Sequence of chain 1.A:
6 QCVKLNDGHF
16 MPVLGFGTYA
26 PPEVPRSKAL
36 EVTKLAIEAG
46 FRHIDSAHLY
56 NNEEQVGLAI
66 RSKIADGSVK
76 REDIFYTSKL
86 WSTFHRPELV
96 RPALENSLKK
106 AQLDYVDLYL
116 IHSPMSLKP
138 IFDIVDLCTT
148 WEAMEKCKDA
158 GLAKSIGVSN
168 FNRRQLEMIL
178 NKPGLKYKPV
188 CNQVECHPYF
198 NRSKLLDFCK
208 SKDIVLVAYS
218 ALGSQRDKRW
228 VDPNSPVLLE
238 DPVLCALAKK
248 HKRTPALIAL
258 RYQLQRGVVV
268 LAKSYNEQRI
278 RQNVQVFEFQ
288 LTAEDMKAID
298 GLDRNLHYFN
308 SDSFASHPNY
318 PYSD

Binding-site contacts:
Ligand atom C8 contacts residue NAP1 of chain 1.B at 3.5 Å.
Ligand atom C11 contacts residue ASN167 of chain 1.A at 3.9 Å.
Ligand atom C5 contacts residue TYR319 of chain 1.A at 3.6 Å (hydrophobic).
Ligand atom C1 contacts residue PHE311 of chain 1.A at 3.8 Å (hydrophobic).
Ligand atom C13 contacts residue TRP227 of chain 1.A at 3.8 Å (hydrophobic).
Ligand atom C contacts residue TYR319 of chain 1.A at 3.8 Å (hydrophobic).
Ligand atom O contacts residue HIS117 of chain 1.A at 2.6 Å (h-bond).
Ligand atom C4 contacts residue MET120 of chain 1.A at 3.4 Å (hydrophobic).
Ligand atom O1 contacts residue TYR55 of chain 1.A at 3.7 Å.
Ligand atom C7 contacts residue TYR216 of chain 1.A at 3.8 Å (hydrophobic).
Ligand atom C2 contacts residue ASN167 of chain 1.A at 4.0 Å.
Ligand atom C4 contacts residue PRO318 of chain 1.A at 3.6 Å (hydrophobic).
Ligand atom C14 contacts residue NAP1 of chain 1.B at 3.2 Å.
Ligand atom F contacts residue SER118 of chain 1.A at 3.4 Å.
Ligand atom C3 contacts residue ASN167 of chain 1.A at 3.2 Å.
Ligand atom O contacts residue TYR55 of chain 1.A at 2.5 Å (h-bond).
Ligand atom C6 contacts residue NAP1 of chain 1.B at 3.9 Å.
Ligand atom C10 contacts residue NAP1 of chain 1.B at 3.5 Å.
Ligand atom C1 contacts residue PHE306 of chain 1.A at 3.8 Å (hydrophobic).
Ligand atom O1 contacts residue NAP1 of chain 1.B at 3.2 Å.
Ligand atom C14 contacts residue TYR55 of chain 1.A at 3.4 Å (hydrophobic).
Ligand atom C9 contacts residue NAP1 of chain 1.B at 3.6 Å.
Ligand atom C8 contacts residue PHE306 of chain 1.A at 3.7 Å (hydrophobic).
Ligand atom C4 contacts residue ASN167 of chain 1.A at 3.7 Å.
Ligand atom C6 contacts residue PHE311 of chain 1.A at 3.9 Å (hydrophobic).
Ligand atom C7 contacts residue PHE306 of chain 1.A at 3.7 Å (hydrophobic).
Ligand atom C2 contacts residue TYR216 of chain 1.A at 3.9 Å (hydrophobic).
Ligand atom C12 contacts residue LEU54 of chain 1.A at 3.5 Å (hydrophobic).
Ligand atom F contacts residue ASN167 of chain 1.A at 3.8 Å.
Ligand atom C5 contacts residue MET120 of chain 1.A at 4.0 Å (hydrophobic).
Ligand atom C3 contacts residue MET120 of chain 1.A at 3.6 Å (hydrophobic).
Ligand atom C contacts residue PHE311 of chain 1.A at 3.8 Å (hydrophobic).
Ligand atom C12 contacts residue HIS117 of chain 1.A at 3.8 Å.
Ligand atom C11 contacts residue NAP1 of chain 1.B at 3.7 Å.
Ligand atom C14 contacts residue HIS117 of chain 1.A at 3.6 Å.
Ligand atom C5 contacts residue PRO318 of chain 1.A at 3.8 Å (hydrophobic).
Ligand atom C7 contacts residue NAP1 of chain 1.B at 4.0 Å.
Ligand atom O contacts residue NAP1 of chain 1.B at 3.0 Å.
Ligand atom C13 contacts residue LEU54 of chain 1.A at 3.8 Å (hydrophobic).
Ligand atom C10 contacts residue HIS117 of chain 1.A at 3.9 Å.

The protein below binds the small molecule below.
Small molecule (SMILES): C[C@@H](C(=O)O)c1ccc(-c2ccccc2)c(F)c1